Binding-site contacts:
Ligand atom N6 contacts residue GLN117 of chain 1.A at 3.1 Å (h-bond).
Ligand atom C9 contacts residue ASP153 of chain 1.A at 3.8 Å.
Ligand atom C8 contacts residue ASP153 of chain 1.A at 3.7 Å.
Ligand atom C27 contacts residue LEU102 of chain 1.A at 3.7 Å (hydrophobic).
Ligand atom C2 contacts residue ILE50 of chain 1.A at 3.8 Å (hydrophobic).
Ligand atom N4 contacts residue ARG148 of chain 1.A at 3.4 Å (salt-bridge).
Ligand atom C6 contacts residue PHE157 of chain 1.A at 3.4 Å (hydrophobic).
Ligand atom C9 contacts residue GLN117 of chain 1.A at 3.8 Å.
Ligand atom C27 contacts residue TYR106 of chain 1.A at 3.7 Å (hydrophobic).
Ligand atom C8 contacts residue PHE157 of chain 1.A at 3.7 Å (hydrophobic).
Ligand atom N5 contacts residue ASP153 of chain 1.A at 3.0 Å (salt-bridge).
Ligand atom C6 contacts residue PHE116 of chain 1.A at 3.8 Å (hydrophobic).
Ligand atom S1 contacts residue TYR224 of chain 1.A at 3.7 Å.
Ligand atom C24 contacts residue TYR106 of chain 1.A at 3.9 Å (hydrophobic).
Ligand atom N6 contacts residue PHE157 of chain 1.A at 3.2 Å.
Ligand atom O1 contacts residue TYR224 of chain 1.A at 3.6 Å.
Ligand atom C23 contacts residue TYR224 of chain 1.A at 3.7 Å (hydrophobic).
Ligand atom C10 contacts residue GLN117 of chain 1.A at 3.5 Å.
Ligand atom C9 contacts residue PHE157 of chain 1.A at 3.6 Å (hydrophobic).
Ligand atom N9 contacts residue TYR224 of chain 1.A at 3.5 Å.
Ligand atom C10 contacts residue PHE157 of chain 1.A at 3.6 Å (hydrophobic).
Ligand atom C8 contacts residue VAL75 of chain 1.A at 3.9 Å (hydrophobic).
Ligand atom C5 contacts residue PHE116 of chain 1.A at 3.5 Å (hydrophobic).
Ligand atom C3 contacts residue TYR106 of chain 1.A at 3.6 Å (hydrophobic).
Ligand atom C26 contacts residue TYR106 of chain 1.A at 3.7 Å (hydrophobic).
Ligand atom N3 contacts residue PHE157 of chain 1.A at 3.8 Å.
Ligand atom C15 contacts residue ILE220 of chain 1.A at 3.8 Å (hydrophobic).
Ligand atom N5 contacts residue PHE157 of chain 1.A at 3.8 Å.
Ligand atom C5 contacts residue PHE157 of chain 1.A at 3.4 Å (hydrophobic).
Ligand atom N4 contacts residue VAL75 of chain 1.A at 3.6 Å.
Ligand atom C1 contacts residue TYR106 of chain 1.A at 3.7 Å (hydrophobic).
Ligand atom O2 contacts residue PRO221 of chain 1.A at 3.3 Å.
Ligand atom N5 contacts residue GLN117 of chain 1.A at 3.0 Å (h-bond).
Ligand atom C7 contacts residue PHE157 of chain 1.A at 3.7 Å (hydrophobic).
Ligand atom N2 contacts residue PHE116 of chain 1.A at 3.8 Å.
Ligand atom C25 contacts residue TYR106 of chain 1.A at 3.4 Å (hydrophobic).
Ligand atom C1 contacts residue GLU217 of chain 1.A at 3.7 Å.
Ligand atom C10 contacts residue PHE116 of chain 1.A at 3.4 Å (hydrophobic).
Ligand atom N4 contacts residue GLU73 of chain 1.A at 3.1 Å (salt-bridge).
Ligand atom S1 contacts residue PHE116 of chain 1.A at 3.8 Å.

Sequence of chain 1.A:
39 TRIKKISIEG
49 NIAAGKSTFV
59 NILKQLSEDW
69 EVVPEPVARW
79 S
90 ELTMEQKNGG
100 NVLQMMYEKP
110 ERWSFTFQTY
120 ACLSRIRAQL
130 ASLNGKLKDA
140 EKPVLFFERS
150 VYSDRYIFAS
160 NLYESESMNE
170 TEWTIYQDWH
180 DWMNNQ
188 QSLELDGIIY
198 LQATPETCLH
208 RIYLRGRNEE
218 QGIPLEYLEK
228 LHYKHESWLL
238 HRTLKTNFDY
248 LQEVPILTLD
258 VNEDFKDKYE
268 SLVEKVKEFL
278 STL

This protein binds this small molecule.
Small molecule (SMILES): CCCN(c1nc(-c2nc(N)cc(N)n2)cs1)c1cc(-c2ccc(S(=O)(=O)N3CCN(C)CC3)nc2)ccc1C